Binding-site contacts:
Ligand atom C1 contacts residue HIS55 of chain 1.A at 3.8 Å.
Ligand atom F1 contacts residue TRP230 of chain 1.A at 3.7 Å.
Ligand atom N2 contacts residue MET89 of chain 1.A at 3.7 Å.
Ligand atom O1 contacts residue SER93 of chain 1.A at 3.3 Å (h-bond).
Ligand atom C11 contacts residue LEU48 of chain 1.A at 3.4 Å (hydrophobic).
Ligand atom C16 contacts residue TRP230 of chain 1.A at 3.7 Å (hydrophobic).
Ligand atom C6 contacts residue SER93 of chain 1.A at 3.2 Å.
Ligand atom O4 contacts residue ILE96 of chain 1.A at 3.5 Å.
Ligand atom C22 contacts residue LEU109 of chain 1.A at 3.7 Å (hydrophobic).
Ligand atom C19 contacts residue TYR130 of chain 1.A at 3.5 Å (hydrophobic).
Ligand atom C19 contacts residue SER93 of chain 1.A at 3.7 Å.
Ligand atom C5 contacts residue MET89 of chain 1.A at 3.7 Å (hydrophobic).
Ligand atom C14 contacts residue TRP215 of chain 1.A at 3.3 Å (hydrophobic).
Ligand atom C1 contacts residue MET89 of chain 1.A at 3.8 Å (hydrophobic).
Ligand atom C17 contacts residue MET126 of chain 1.A at 3.7 Å (hydrophobic).
Ligand atom C7 contacts residue TYR130 of chain 1.A at 3.7 Å (hydrophobic).
Ligand atom C16 contacts residue ALA52 of chain 1.A at 3.7 Å (hydrophobic).
Ligand atom C10 contacts residue MET89 of chain 1.A at 3.7 Å (hydrophobic).
Ligand atom C4 contacts residue MET89 of chain 1.A at 3.8 Å (hydrophobic).
Ligand atom N2 contacts residue LEU48 of chain 1.A at 3.2 Å (h-bond).
Ligand atom C3 contacts residue ILE96 of chain 1.A at 3.7 Å (hydrophobic).
Ligand atom C17 contacts residue PHE90 of chain 1.A at 3.7 Å (hydrophobic).
Ligand atom O2 contacts residue MET51 of chain 1.A at 3.4 Å.
Ligand atom C28 contacts residue ILE96 of chain 1.A at 3.8 Å (hydrophobic).
Ligand atom C30 contacts residue LYS100 of chain 1.A at 3.6 Å.
Ligand atom N1 contacts residue SER93 of chain 1.A at 3.3 Å (h-bond).
Ligand atom C16 contacts residue LEU48 of chain 1.A at 3.0 Å (hydrophobic).
Ligand atom O5 contacts residue LYS100 of chain 1.A at 3.7 Å.
Ligand atom O2 contacts residue ALA52 of chain 1.A at 3.2 Å (h-bond).
Ligand atom F1 contacts residue PHE45 of chain 1.A at 3.4 Å.
Ligand atom C16 contacts residue THR49 of chain 1.A at 3.8 Å.
Ligand atom C13 contacts residue ILE118 of chain 1.A at 3.8 Å (hydrophobic).
Ligand atom C21 contacts residue SER93 of chain 1.A at 3.7 Å.
Ligand atom O3 contacts residue TYR130 of chain 1.A at 2.9 Å (h-bond).
Ligand atom C13 contacts residue TRP215 of chain 1.A at 3.8 Å (hydrophobic).
Ligand atom N2 contacts residue ALA52 of chain 1.A at 3.8 Å.
Ligand atom C1 contacts residue ARG92 of chain 1.A at 3.8 Å.
Ligand atom C31 contacts residue LYS100 of chain 1.A at 3.4 Å.
Ligand atom F1 contacts residue THR49 of chain 1.A at 3.5 Å.
Ligand atom O3 contacts residue ILE113 of chain 1.A at 3.5 Å.

This protein binds this small molecule.
Small molecule (SMILES): CC(C)OC(=O)C1=CN(C(=O)c2ccc(OCCCN3CCOCC3)cc2)CC(C)(C)c2c1[nH]c1cc(F)ccc21

Sequence of chain 1.A:
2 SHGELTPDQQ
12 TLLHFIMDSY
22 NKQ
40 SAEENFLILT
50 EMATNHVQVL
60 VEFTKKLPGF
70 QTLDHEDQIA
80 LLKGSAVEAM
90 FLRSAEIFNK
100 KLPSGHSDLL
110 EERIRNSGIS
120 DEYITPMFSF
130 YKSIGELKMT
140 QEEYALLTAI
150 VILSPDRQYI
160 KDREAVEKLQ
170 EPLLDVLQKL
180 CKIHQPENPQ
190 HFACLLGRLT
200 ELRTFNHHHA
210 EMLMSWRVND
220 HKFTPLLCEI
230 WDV